Binding-site contacts:
Ligand atom CAQ contacts residue TYR93 of chain 1.B at 4.0 Å (hydrophobic).
Ligand atom CAP contacts residue TYR86 of chain 1.B at 4.0 Å (hydrophobic).
Ligand atom NAN contacts residue ILE40 of chain 1.B at 4.1 Å.
Ligand atom CAL contacts residue TYR93 of chain 1.B at 3.5 Å (hydrophobic).
Ligand atom OAA contacts residue TYR44 of chain 1.B at 4.3 Å.
Ligand atom CAH contacts residue PHE31 of chain 1.B at 3.9 Å (hydrophobic).
Ligand atom CAD contacts residue TYR93 of chain 1.B at 3.8 Å (hydrophobic).
Ligand atom CAF contacts residue ILE40 of chain 1.B at 3.9 Å (hydrophobic).
Ligand atom CAG contacts residue PHE31 of chain 1.B at 4.1 Å (hydrophobic).
Ligand atom CAO contacts residue ILE40 of chain 1.B at 3.5 Å (hydrophobic).
Ligand atom CAK contacts residue PHE31 of chain 1.B at 4.0 Å (hydrophobic).
Ligand atom CAM contacts residue ILE40 of chain 1.B at 3.9 Å (hydrophobic).
Ligand atom CAQ contacts residue ASN87 of chain 1.B at 3.5 Å.
Ligand atom CAQ contacts residue ALA41 of chain 1.B at 4.1 Å (hydrophobic).
Ligand atom CAP contacts residue TYR93 of chain 1.B at 4.0 Å (hydrophobic).
Ligand atom CAG contacts residue TYR93 of chain 1.B at 4.0 Å (hydrophobic).
Ligand atom CAG contacts residue ILE40 of chain 1.B at 4.0 Å (hydrophobic).
Ligand atom CAE contacts residue PHE31 of chain 1.B at 3.5 Å (hydrophobic).
Ligand atom CAC contacts residue PHE32 of chain 1.B at 3.7 Å (hydrophobic).
Ligand atom CAO contacts residue TYR93 of chain 1.B at 4.0 Å (hydrophobic).
Ligand atom CAQ contacts residue TYR86 of chain 1.B at 4.2 Å (hydrophobic).
Ligand atom CAE contacts residue TYR93 of chain 1.B at 3.9 Å (hydrophobic).
Ligand atom NAR contacts residue TYR93 of chain 1.B at 4.0 Å.
Ligand atom CAC contacts residue PHE31 of chain 1.B at 3.5 Å (hydrophobic).
Ligand atom CAH contacts residue ILE40 of chain 1.B at 3.8 Å (hydrophobic).
Ligand atom CAC contacts residue VAL36 of chain 1.B at 4.1 Å (hydrophobic).
Ligand atom CAO contacts residue ALA41 of chain 1.B at 4.3 Å (hydrophobic).
Ligand atom CAF contacts residue TYR93 of chain 1.B at 3.6 Å (hydrophobic).
Ligand atom NAN contacts residue TYR93 of chain 1.B at 3.6 Å.
Ligand atom CAB contacts residue TYR93 of chain 1.B at 4.2 Å (hydrophobic).
Ligand atom CAD contacts residue VAL36 of chain 1.B at 4.2 Å (hydrophobic).
Ligand atom OAA contacts residue VAL36 of chain 1.B at 4.0 Å.
Ligand atom OAA contacts residue ASN87 of chain 1.B at 3.4 Å (h-bond).
Ligand atom CAP contacts residue ASN87 of chain 1.B at 4.0 Å.
Ligand atom CAP contacts residue ILE40 of chain 1.B at 4.1 Å (hydrophobic).
Ligand atom CAB contacts residue ASN87 of chain 1.B at 4.3 Å.
Ligand atom CAP contacts residue ALA41 of chain 1.B at 3.8 Å (hydrophobic).
Ligand atom CAB contacts residue VAL36 of chain 1.B at 3.9 Å (hydrophobic).
Ligand atom CAM contacts residue TYR93 of chain 1.B at 3.7 Å (hydrophobic).
Ligand atom CAL contacts residue PHE31 of chain 1.B at 3.8 Å (hydrophobic).

Sequence of chain 1.B:
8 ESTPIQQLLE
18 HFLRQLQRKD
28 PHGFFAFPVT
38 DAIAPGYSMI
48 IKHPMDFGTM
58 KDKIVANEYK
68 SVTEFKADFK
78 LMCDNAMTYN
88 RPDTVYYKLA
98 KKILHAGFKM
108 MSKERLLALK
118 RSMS

This protein binds this small molecule.
Small molecule (SMILES): CC(=O)c1cc(-c2ccccc2)c2ncccn12